Sequence of chain 1.A:
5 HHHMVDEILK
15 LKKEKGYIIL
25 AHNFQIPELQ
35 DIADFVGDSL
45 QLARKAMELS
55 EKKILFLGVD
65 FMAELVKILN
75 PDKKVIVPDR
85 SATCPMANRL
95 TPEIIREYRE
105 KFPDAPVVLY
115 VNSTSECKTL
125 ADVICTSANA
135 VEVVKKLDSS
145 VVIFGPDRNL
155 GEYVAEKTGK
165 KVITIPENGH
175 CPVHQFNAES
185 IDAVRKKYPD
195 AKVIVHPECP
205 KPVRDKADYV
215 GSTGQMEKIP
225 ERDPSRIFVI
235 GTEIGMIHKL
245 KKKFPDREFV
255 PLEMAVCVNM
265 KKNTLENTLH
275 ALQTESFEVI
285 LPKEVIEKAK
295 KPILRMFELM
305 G

A small-molecule ligand and the protein it binds are described below.
Small molecule (SMILES): O=C(O)C1=CC(=S)C=CC1C(=O)O

Binding-site contacts:
Ligand atom C3 contacts residue HIS200 of chain 1.A at 3.9 Å.
Ligand atom O2 contacts residue SER43 of chain 1.A at 2.7 Å (h-bond).
Ligand atom S contacts residue PHE65 of chain 1.A at 4.1 Å.
Ligand atom O1 contacts residue SER43 of chain 1.A at 3.6 Å (h-bond).
Ligand atom C8 contacts residue HIS200 of chain 1.A at 3.4 Å.
Ligand atom C7 contacts residue SER43 of chain 1.A at 3.7 Å.
Ligand atom C8 contacts residue THR217 of chain 1.A at 3.5 Å.
Ligand atom O4 contacts residue HIS200 of chain 1.A at 2.4 Å (h-bond).
Ligand atom C6 contacts residue PHE28 of chain 1.A at 3.8 Å (hydrophobic).
Ligand atom C3 contacts residue TYR114 of chain 1.A at 4.1 Å (hydrophobic).
Ligand atom C6 contacts residue SF41 of chain 1.B at 3.4 Å.
Ligand atom C5 contacts residue GLU202 of chain 1.A at 4.0 Å.
Ligand atom O4 contacts residue THR217 of chain 1.A at 3.0 Å (h-bond).
Ligand atom C1 contacts residue HIS26 of chain 1.A at 3.5 Å.
Ligand atom S contacts residue MET66 of chain 1.A at 3.6 Å.
Ligand atom C1 contacts residue ASN116 of chain 1.A at 3.7 Å.
Ligand atom O1 contacts residue ASP42 of chain 1.A at 3.9 Å.
Ligand atom C8 contacts residue SER131 of chain 1.A at 3.7 Å.
Ligand atom C1 contacts residue MET66 of chain 1.A at 3.7 Å (hydrophobic).
Ligand atom C2 contacts residue HIS26 of chain 1.A at 3.6 Å.
Ligand atom O4 contacts residue SER216 of chain 1.A at 3.4 Å.
Ligand atom C7 contacts residue HIS26 of chain 1.A at 3.6 Å.
Ligand atom C7 contacts residue ASP42 of chain 1.A at 3.8 Å.
Ligand atom S contacts residue PHE28 of chain 1.A at 4.1 Å.
Ligand atom S contacts residue MET264 of chain 1.A at 3.9 Å.
Ligand atom C4 contacts residue HIS200 of chain 1.A at 3.5 Å.
Ligand atom O3 contacts residue THR217 of chain 1.A at 2.7 Å (h-bond).
Ligand atom C4 contacts residue TYR114 of chain 1.A at 4.0 Å (hydrophobic).
Ligand atom C5 contacts residue PHE28 of chain 1.A at 3.3 Å (hydrophobic).
Ligand atom C5 contacts residue ASN116 of chain 1.A at 3.7 Å.
Ligand atom C4 contacts residue GLU202 of chain 1.A at 4.0 Å.
Ligand atom C5 contacts residue SF41 of chain 1.B at 3.7 Å.
Ligand atom S contacts residue SF41 of chain 1.B at 2.2 Å.
Ligand atom O2 contacts residue ASP42 of chain 1.A at 3.4 Å.
Ligand atom C6 contacts residue ASN116 of chain 1.A at 3.2 Å.
Ligand atom O2 contacts residue HIS26 of chain 1.A at 2.9 Å (h-bond).
Ligand atom S contacts residue ASN116 of chain 1.A at 3.3 Å (h-bond).
Ligand atom C4 contacts residue PHE28 of chain 1.A at 3.9 Å (hydrophobic).
Ligand atom O3 contacts residue ASP42 of chain 1.A at 3.6 Å.
Ligand atom O4 contacts residue SER131 of chain 1.A at 3.1 Å (h-bond).